Sequence of chain 1.A:
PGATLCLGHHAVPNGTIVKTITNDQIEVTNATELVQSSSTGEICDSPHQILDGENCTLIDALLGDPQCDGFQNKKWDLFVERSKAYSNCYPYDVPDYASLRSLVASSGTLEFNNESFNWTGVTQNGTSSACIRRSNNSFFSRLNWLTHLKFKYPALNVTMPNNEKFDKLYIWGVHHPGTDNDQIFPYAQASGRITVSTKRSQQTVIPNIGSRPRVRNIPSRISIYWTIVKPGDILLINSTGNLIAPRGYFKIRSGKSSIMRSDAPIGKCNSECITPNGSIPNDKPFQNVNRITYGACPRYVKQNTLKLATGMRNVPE

A small-molecule ligand and the protein it binds are described below.
Small molecule (SMILES): CC(=O)N[C@@H]1[C@@H](O)[C@H](O)[C@@H](CO)O[C@H]1O

Binding-site contacts:
Ligand atom C2 contacts residue ASN127 of chain 1.A at 2.4 Å.
Ligand atom C3 contacts residue ASN127 of chain 1.A at 3.8 Å.
Ligand atom N2 contacts residue ASN127 of chain 1.A at 3.1 Å (h-bond).
Ligand atom C1 contacts residue ASN127 of chain 1.A at 1.4 Å.
Ligand atom C5 contacts residue ASN127 of chain 1.A at 3.6 Å.
Ligand atom O5 contacts residue ASN127 of chain 1.A at 2.3 Å (h-bond).
Ligand atom C4 contacts residue ASN127 of chain 1.A at 4.1 Å.
Ligand atom C1 contacts residue ARG249 of chain 1.A at 4.3 Å.
Ligand atom C8 contacts residue GLN126 of chain 1.A at 3.9 Å.
Ligand atom O7 contacts residue ASN127 of chain 1.A at 4.3 Å.
Ligand atom C7 contacts residue ASN127 of chain 1.A at 3.9 Å.